Sequence of chain 3.H:
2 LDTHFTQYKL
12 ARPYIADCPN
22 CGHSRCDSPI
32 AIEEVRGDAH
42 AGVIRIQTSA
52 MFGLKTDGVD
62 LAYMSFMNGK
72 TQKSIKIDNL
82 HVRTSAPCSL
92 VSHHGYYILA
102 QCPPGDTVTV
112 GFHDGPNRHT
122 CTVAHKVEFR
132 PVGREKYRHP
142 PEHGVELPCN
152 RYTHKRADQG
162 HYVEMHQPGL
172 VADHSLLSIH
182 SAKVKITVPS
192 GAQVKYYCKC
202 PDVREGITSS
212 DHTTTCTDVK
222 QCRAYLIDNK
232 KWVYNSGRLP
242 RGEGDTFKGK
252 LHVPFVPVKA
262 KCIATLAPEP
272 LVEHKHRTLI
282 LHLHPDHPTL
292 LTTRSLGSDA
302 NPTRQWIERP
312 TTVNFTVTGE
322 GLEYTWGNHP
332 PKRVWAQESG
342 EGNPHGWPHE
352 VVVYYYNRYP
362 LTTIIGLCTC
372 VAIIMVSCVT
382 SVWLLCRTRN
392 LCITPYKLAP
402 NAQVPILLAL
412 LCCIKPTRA

The protein below binds the small molecule below.
Small molecule (SMILES): O=C(O)[C@@H]1O[C@H](O[C@H]2[C@@H](OS(=O)(=O)O)O[C@@H](O)[C@H](NS(=O)(=O)O)[C@H]2O)[C@@H](OS(=O)(=O)O)[C@H](O)[C@@H]1O

Binding-site contacts:
Ligand atom O5 contacts residue HIS155 of chain 3.H at 3.6 Å.
Ligand atom OAF contacts residue ALA158 of chain 3.H at 3.3 Å.
Ligand atom C3 contacts residue LYS156 of chain 3.H at 4.0 Å.
Ligand atom O5B contacts residue LYS156 of chain 3.H at 3.3 Å.
Ligand atom C6 contacts residue SER93 of chain 3.H at 4.0 Å.
Ligand atom O6A contacts residue LEU62 of chain 3.H at 3.4 Å.
Ligand atom OAF contacts residue THR4 of chain 3.H at 2.9 Å (h-bond).
Ligand atom C5 contacts residue HIS155 of chain 3.H at 4.0 Å.
Ligand atom O4 contacts residue SER93 of chain 3.H at 3.0 Å (h-bond).
Ligand atom OAH contacts residue ARG157 of chain 3.H at 3.1 Å (salt-bridge).
Ligand atom OBI contacts residue LYS156 of chain 3.H at 4.0 Å.
Ligand atom O6A contacts residue SER93 of chain 3.H at 3.2 Å.
Ligand atom C3 contacts residue ALA158 of chain 3.H at 4.0 Å (hydrophobic).
Ligand atom SAG contacts residue ARG157 of chain 3.H at 3.6 Å (salt-bridge).
Ligand atom C3 contacts residue ARG157 of chain 3.H at 3.7 Å.
Ligand atom O6B contacts residue LEU62 of chain 3.H at 4.0 Å.
Ligand atom OAH contacts residue THR4 of chain 3.H at 3.7 Å.
Ligand atom O6B contacts residue LYS156 of chain 3.H at 3.3 Å.
Ligand atom O3 contacts residue ALA158 of chain 3.H at 3.0 Å (h-bond).
Ligand atom SAG contacts residue THR4 of chain 3.H at 3.9 Å.
Ligand atom O3 contacts residue LYS156 of chain 3.H at 3.0 Å.
Ligand atom C6 contacts residue HIS155 of chain 3.H at 3.4 Å.
Ligand atom O6B contacts residue HIS155 of chain 3.H at 3.3 Å (h-bond).
Ligand atom O6B contacts residue HIS94 of chain 3.H at 4.0 Å.
Ligand atom OAH contacts residue LEU2 of chain 3.H at 2.8 Å (h-bond).
Ligand atom O4 contacts residue LYS156 of chain 3.H at 3.5 Å.
Ligand atom C2 contacts residue ALA158 of chain 3.H at 3.7 Å (hydrophobic).
Ligand atom C4 contacts residue LYS156 of chain 3.H at 4.0 Å.
Ligand atom C6 contacts residue HIS94 of chain 3.H at 3.9 Å.
Ligand atom O5 contacts residue LYS156 of chain 3.H at 3.4 Å.
Ligand atom O6B contacts residue ARG157 of chain 3.H at 3.3 Å (salt-bridge).
Ligand atom C5 contacts residue LEU62 of chain 3.H at 3.8 Å (hydrophobic).
Ligand atom OAH contacts residue ASP3 of chain 3.H at 4.0 Å.
Ligand atom O5 contacts residue ARG157 of chain 3.H at 3.8 Å.
Ligand atom O6A contacts residue HIS155 of chain 3.H at 3.8 Å.
Ligand atom O6A contacts residue HIS94 of chain 3.H at 3.2 Å (h-bond).
Ligand atom C6 contacts residue LEU62 of chain 3.H at 3.5 Å (hydrophobic).
Ligand atom O3 contacts residue ARG157 of chain 3.H at 3.3 Å (salt-bridge).
Ligand atom O4 contacts residue HIS155 of chain 3.H at 3.5 Å (h-bond).
Ligand atom OAF contacts residue ARG157 of chain 3.H at 2.8 Å (salt-bridge).